Binding-site contacts:
Ligand atom O5 contacts residue GLY89 of chain 1.HA at 4.0 Å.
Ligand atom C3 contacts residue ASN88 of chain 1.HA at 3.9 Å.
Ligand atom C4 contacts residue ASN88 of chain 1.HA at 4.2 Å.
Ligand atom C2 contacts residue ARG56 of chain 1.HA at 3.8 Å.
Ligand atom O5 contacts residue ASN88 of chain 1.HA at 2.3 Å (h-bond).
Ligand atom O6 contacts residue GLY89 of chain 1.HA at 4.1 Å.
Ligand atom C6 contacts residue GLY89 of chain 1.HA at 4.1 Å.
Ligand atom C7 contacts residue ILE58 of chain 1.HA at 3.6 Å (hydrophobic).
Ligand atom N2 contacts residue ASN88 of chain 1.HA at 3.1 Å (h-bond).
Ligand atom C2 contacts residue ILE58 of chain 1.HA at 4.3 Å (hydrophobic).
Ligand atom N2 contacts residue ILE58 of chain 1.HA at 3.4 Å.
Ligand atom C2 contacts residue ASN88 of chain 1.HA at 2.6 Å.
Ligand atom C1 contacts residue ARG56 of chain 1.HA at 3.4 Å.
Ligand atom C1 contacts residue ILE58 of chain 1.HA at 4.5 Å (hydrophobic).
Ligand atom C8 contacts residue SER54 of chain 1.HA at 4.5 Å.
Ligand atom C7 contacts residue ARG56 of chain 1.HA at 4.1 Å.
Ligand atom C7 contacts residue ASN88 of chain 1.HA at 4.3 Å.
Ligand atom C1 contacts residue ASN88 of chain 1.HA at 1.4 Å.
Ligand atom C8 contacts residue ILE58 of chain 1.HA at 3.5 Å (hydrophobic).
Ligand atom N2 contacts residue ARG56 of chain 1.HA at 3.1 Å (salt-bridge).
Ligand atom C8 contacts residue ARG56 of chain 1.HA at 3.5 Å.
Ligand atom C5 contacts residue ASN88 of chain 1.HA at 3.6 Å.

Sequence of chain 1.HA:
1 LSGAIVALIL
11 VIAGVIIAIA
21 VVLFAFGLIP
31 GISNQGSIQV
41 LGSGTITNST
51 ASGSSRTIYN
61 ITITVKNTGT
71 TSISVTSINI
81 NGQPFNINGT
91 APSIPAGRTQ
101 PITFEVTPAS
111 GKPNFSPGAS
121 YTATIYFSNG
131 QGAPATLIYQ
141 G

The protein below binds the small molecule below.
Small molecule (SMILES): CC(=O)N[C@@H]1[C@@H](O)[C@H](O)[C@@H](CO)O[C@H]1O